Sequence of chain 1.A:
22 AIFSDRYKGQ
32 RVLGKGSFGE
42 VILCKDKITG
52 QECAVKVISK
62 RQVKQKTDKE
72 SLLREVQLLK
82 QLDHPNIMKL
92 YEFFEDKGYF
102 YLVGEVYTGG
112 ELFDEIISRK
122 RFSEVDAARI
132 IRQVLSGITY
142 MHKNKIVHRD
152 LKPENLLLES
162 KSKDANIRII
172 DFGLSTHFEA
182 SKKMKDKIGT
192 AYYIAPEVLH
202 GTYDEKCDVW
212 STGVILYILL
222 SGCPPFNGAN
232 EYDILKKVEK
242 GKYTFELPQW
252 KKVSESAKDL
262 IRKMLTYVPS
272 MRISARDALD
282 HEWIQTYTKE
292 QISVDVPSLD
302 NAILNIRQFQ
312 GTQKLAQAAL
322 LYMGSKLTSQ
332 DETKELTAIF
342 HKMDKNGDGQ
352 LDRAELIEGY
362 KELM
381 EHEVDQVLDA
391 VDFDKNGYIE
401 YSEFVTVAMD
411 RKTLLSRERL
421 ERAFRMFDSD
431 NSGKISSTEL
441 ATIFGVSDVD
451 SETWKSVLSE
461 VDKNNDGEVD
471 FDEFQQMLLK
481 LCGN

Binding-site contacts:
Ligand atom CAK contacts residue GLU112 of chain 1.A at 3.4 Å.
Ligand atom C6 contacts residue LEU158 of chain 1.A at 3.7 Å (hydrophobic).
Ligand atom CAU contacts residue MET89 of chain 1.A at 3.5 Å (hydrophobic).
Ligand atom NAR contacts residue VAL42 of chain 1.A at 3.6 Å.
Ligand atom CAK contacts residue LEU158 of chain 1.A at 3.7 Å (hydrophobic).
Ligand atom CAC contacts residue ASP172 of chain 1.A at 3.3 Å.
Ligand atom CAD contacts residue MET89 of chain 1.A at 3.5 Å (hydrophobic).
Ligand atom CAI contacts residue ASP172 of chain 1.A at 3.3 Å.
Ligand atom CAK contacts residue GLU155 of chain 1.A at 3.5 Å.
Ligand atom CAE contacts residue MET89 of chain 1.A at 3.5 Å (hydrophobic).
Ligand atom CAH contacts residue ALA55 of chain 1.A at 3.8 Å (hydrophobic).
Ligand atom CAD contacts residue ALA55 of chain 1.A at 3.3 Å (hydrophobic).
Ligand atom C2 contacts residue VAL107 of chain 1.A at 3.7 Å (hydrophobic).
Ligand atom N1 contacts residue LEU158 of chain 1.A at 3.8 Å.
Ligand atom CAW contacts residue MET89 of chain 1.A at 3.3 Å (hydrophobic).
Ligand atom CAH contacts residue LEU103 of chain 1.A at 3.1 Å (hydrophobic).
Ligand atom CAI contacts residue MET89 of chain 1.A at 3.5 Å (hydrophobic).
Ligand atom NAA contacts residue GLU106 of chain 1.A at 3.0 Å (salt-bridge).
Ligand atom CAW contacts residue LYS57 of chain 1.A at 3.8 Å.
Ligand atom CAD contacts residue VAL56 of chain 1.A at 3.8 Å (hydrophobic).
Ligand atom CAL contacts residue LEU34 of chain 1.A at 3.6 Å (hydrophobic).
Ligand atom NAS contacts residue GLU112 of chain 1.A at 2.6 Å (salt-bridge).
Ligand atom CAD contacts residue LYS57 of chain 1.A at 3.6 Å.
Ligand atom N1 contacts residue TYR108 of chain 1.A at 3.0 Å (h-bond).
Ligand atom CAE contacts residue ALA55 of chain 1.A at 3.6 Å (hydrophobic).
Ligand atom CAH contacts residue MET89 of chain 1.A at 3.4 Å (hydrophobic).
Ligand atom N3 contacts residue LEU158 of chain 1.A at 3.8 Å.
Ligand atom CAE contacts residue VAL42 of chain 1.A at 3.6 Å (hydrophobic).
Ligand atom N1 contacts residue VAL107 of chain 1.A at 3.6 Å.
Ligand atom CAH contacts residue LYS57 of chain 1.A at 3.5 Å.
Ligand atom CAJ contacts residue GLU112 of chain 1.A at 3.1 Å.
Ligand atom CAN contacts residue MET89 of chain 1.A at 3.9 Å (hydrophobic).
Ligand atom C5 contacts residue LEU158 of chain 1.A at 3.6 Å (hydrophobic).
Ligand atom CAG contacts residue LEU103 of chain 1.A at 3.6 Å (hydrophobic).
Ligand atom NAA contacts residue MET89 of chain 1.A at 3.4 Å.
Ligand atom C2 contacts residue LEU158 of chain 1.A at 3.9 Å (hydrophobic).
Ligand atom NBB contacts residue VAL42 of chain 1.A at 3.7 Å.
Ligand atom CAX contacts residue MET89 of chain 1.A at 3.4 Å (hydrophobic).
Ligand atom C4 contacts residue LEU158 of chain 1.A at 3.6 Å (hydrophobic).
Ligand atom C2 contacts residue TYR108 of chain 1.A at 3.1 Å (hydrophobic).

The protein below binds the small molecule below.
Small molecule (SMILES): Nc1ncnc2c1c(Cc1cccc3ccccc13)nn2CC1CCNCC1